Sequence of chain 5.C:
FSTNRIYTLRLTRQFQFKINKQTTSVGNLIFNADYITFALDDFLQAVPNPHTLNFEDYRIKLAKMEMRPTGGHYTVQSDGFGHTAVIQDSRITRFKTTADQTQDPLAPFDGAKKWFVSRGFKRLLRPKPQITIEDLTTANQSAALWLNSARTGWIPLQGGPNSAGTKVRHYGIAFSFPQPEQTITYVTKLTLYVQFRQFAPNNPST

Sequence of chain 7.A:
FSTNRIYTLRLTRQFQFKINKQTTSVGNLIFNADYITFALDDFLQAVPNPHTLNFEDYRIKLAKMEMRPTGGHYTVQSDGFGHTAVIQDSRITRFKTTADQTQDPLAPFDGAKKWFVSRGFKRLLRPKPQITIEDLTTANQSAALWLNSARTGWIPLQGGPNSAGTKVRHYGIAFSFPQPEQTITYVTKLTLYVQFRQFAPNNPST

The small molecule below binds the protein below.
Small molecule (SMILES): Cc1cn([C@H]2C[C@H](O)[C@@H](CO[P](=O)(O)O[C@H]3C[C@H](n4cnc5c(=O)[nH]c(N)nc54)O[C@@H]3CO[P](=O)(O)O[C@H]3C[C@H](n4ccc(N)nc4=O)O[C@@H]3COP(=O)=O)O2)c(=O)[nH]c1=O

Sequence of chain 7.C:
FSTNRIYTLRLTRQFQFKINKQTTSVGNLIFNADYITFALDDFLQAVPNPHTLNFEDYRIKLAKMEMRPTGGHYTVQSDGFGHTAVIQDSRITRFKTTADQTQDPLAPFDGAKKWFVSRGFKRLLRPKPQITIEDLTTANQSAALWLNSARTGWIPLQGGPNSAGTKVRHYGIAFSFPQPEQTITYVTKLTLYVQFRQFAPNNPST

Binding-site contacts:
Ligand atom C8 contacts residue LYS115 of chain 7.A at 3.9 Å.
Ligand atom C2' contacts residue LEU113 of chain 7.A at 4.0 Å (hydrophobic).
Ligand atom C2 contacts residue GLN246 of chain 7.A at 3.9 Å.
Ligand atom C8 contacts residue TYR244 of chain 7.A at 3.2 Å (hydrophobic).
Ligand atom N7 contacts residue TYR244 of chain 7.A at 4.0 Å.
Ligand atom C2 contacts residue THR59 of chain 7.A at 3.4 Å.
Ligand atom O3' contacts residue LYS112 of chain 7.A at 3.7 Å.
Ligand atom O6 contacts residue LYS173 of chain 7.A at 3.0 Å (salt-bridge).
Ligand atom C6 contacts residue LEU175 of chain 7.A at 3.6 Å (hydrophobic).
Ligand atom O6 contacts residue LEU175 of chain 7.A at 3.9 Å.
Ligand atom OP2 contacts residue LYS165 of chain 7.C at 3.1 Å (salt-bridge).
Ligand atom O2 contacts residue THR59 of chain 7.A at 3.3 Å (h-bond).
Ligand atom C7 contacts residue PHE52 of chain 5.C at 3.7 Å (hydrophobic).
Ligand atom N1 contacts residue LEU175 of chain 7.A at 4.0 Å.
Ligand atom O6 contacts residue LYS115 of chain 7.A at 3.4 Å (salt-bridge).
Ligand atom N7 contacts residue LYS115 of chain 7.A at 2.8 Å (salt-bridge).
Ligand atom O3' contacts residue ARG61 of chain 7.A at 3.9 Å.
Ligand atom N9 contacts residue LEU175 of chain 7.A at 3.7 Å.
Ligand atom P contacts residue ARG61 of chain 7.A at 3.6 Å.
Ligand atom P contacts residue LYS165 of chain 7.C at 4.0 Å.
Ligand atom C2' contacts residue TYR244 of chain 7.A at 3.7 Å (hydrophobic).
Ligand atom C5 contacts residue LEU175 of chain 7.A at 3.8 Å (hydrophobic).
Ligand atom C4 contacts residue LEU175 of chain 7.A at 3.8 Å (hydrophobic).
Ligand atom OP1 contacts residue LYS165 of chain 7.C at 2.8 Å (salt-bridge).
Ligand atom C5 contacts residue LYS115 of chain 7.A at 3.7 Å.
Ligand atom OP2 contacts residue ARG61 of chain 7.A at 2.7 Å (salt-bridge).
Ligand atom C5 contacts residue LYS173 of chain 7.A at 3.7 Å.
Ligand atom O5' contacts residue TYR244 of chain 7.A at 3.8 Å.
Ligand atom N7 contacts residue LEU175 of chain 7.A at 3.9 Å.
Ligand atom OP1 contacts residue PHE52 of chain 5.C at 3.1 Å (h-bond).
Ligand atom N3 contacts residue THR59 of chain 7.A at 3.3 Å (h-bond).
Ligand atom O2 contacts residue GLN246 of chain 7.A at 2.7 Å (h-bond).
Ligand atom C8 contacts residue LEU175 of chain 7.A at 3.8 Å (hydrophobic).
Ligand atom OP1 contacts residue LYS164 of chain 7.C at 3.4 Å.
Ligand atom C6 contacts residue LYS115 of chain 7.A at 3.9 Å.
Ligand atom OP1 contacts residue ARG61 of chain 7.A at 3.9 Å.
Ligand atom OP2 contacts residue TYR244 of chain 7.A at 3.0 Å (h-bond).
Ligand atom OP1 contacts residue ALA163 of chain 7.C at 4.0 Å.
Ligand atom O4 contacts residue ARG56 of chain 5.C at 3.2 Å (salt-bridge).
Ligand atom C6 contacts residue LYS173 of chain 7.A at 4.0 Å.